Sequence of chain 1.A:
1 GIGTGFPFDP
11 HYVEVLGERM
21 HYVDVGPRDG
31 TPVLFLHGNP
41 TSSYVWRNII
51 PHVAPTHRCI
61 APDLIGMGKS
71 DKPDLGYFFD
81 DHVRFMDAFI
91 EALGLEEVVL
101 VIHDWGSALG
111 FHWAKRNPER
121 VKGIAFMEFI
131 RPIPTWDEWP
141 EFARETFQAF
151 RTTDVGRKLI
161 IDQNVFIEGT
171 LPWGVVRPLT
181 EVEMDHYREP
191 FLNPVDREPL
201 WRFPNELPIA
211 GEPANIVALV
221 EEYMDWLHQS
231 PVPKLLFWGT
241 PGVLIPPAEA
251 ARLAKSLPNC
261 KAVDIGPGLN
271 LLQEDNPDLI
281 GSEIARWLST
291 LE

This small molecule binds to this protein.
Small molecule (SMILES): CN(C)c1ccc2c(-c3cc(C(=O)NCCOCCOCCCCCCCl)ccc3C(=O)O)c3ccc(=[N+](C)C)cc-3oc2c1

Binding-site contacts:
Ligand atom C15 contacts residue ASN270 of chain 1.A at 3.8 Å.
Ligand atom C34 contacts residue LEU159 of chain 1.A at 3.7 Å (hydrophobic).
Ligand atom C13 contacts residue ALA143 of chain 1.A at 3.6 Å (hydrophobic).
Ligand atom C19 contacts residue ASN270 of chain 1.A at 3.9 Å.
Ligand atom C16 contacts residue ASN270 of chain 1.A at 3.7 Å.
Ligand atom C contacts residue ALA149 of chain 1.A at 3.8 Å (hydrophobic).
Ligand atom O contacts residue PHE147 of chain 1.A at 3.3 Å.
Ligand atom C15 contacts residue GLY174 of chain 1.A at 3.9 Å.
Ligand atom C18 contacts residue ASN270 of chain 1.A at 3.6 Å.
Ligand atom O1 contacts residue THR170 of chain 1.A at 3.7 Å.
Ligand atom C4 contacts residue THR146 of chain 1.A at 3.6 Å.
Ligand atom N1 contacts residue THR146 of chain 1.A at 3.8 Å.
Ligand atom C33 contacts residue LEU159 of chain 1.A at 3.8 Å (hydrophobic).
Ligand atom O5 contacts residue LEU159 of chain 1.A at 3.4 Å.
Ligand atom C22 contacts residue TRP173 of chain 1.A at 3.5 Å (hydrophobic).
Ligand atom C28 contacts residue VAL165 of chain 1.A at 3.8 Å (hydrophobic).
Ligand atom O2 contacts residue THR146 of chain 1.A at 3.6 Å.
Ligand atom C29 contacts residue VAL165 of chain 1.A at 3.6 Å (hydrophobic).
Ligand atom C19 contacts residue ASP104 of chain 1.A at 2.3 Å.
Ligand atom C29 contacts residue GLN163 of chain 1.A at 3.9 Å.
Ligand atom C30 contacts residue VAL165 of chain 1.A at 3.7 Å (hydrophobic).
Ligand atom O contacts residue THR170 of chain 1.A at 3.7 Å.
Ligand atom C12 contacts residue TRP173 of chain 1.A at 3.8 Å (hydrophobic).
Ligand atom O contacts residue ALA143 of chain 1.A at 3.7 Å.
Ligand atom C18 contacts residue ASN39 of chain 1.A at 3.9 Å.
Ligand atom C10 contacts residue THR170 of chain 1.A at 3.9 Å.
Ligand atom C3 contacts residue THR146 of chain 1.A at 3.7 Å.
Ligand atom O2 contacts residue GLY169 of chain 1.A at 3.6 Å.
Ligand atom C contacts residue GLU145 of chain 1.A at 3.8 Å.
Ligand atom O2 contacts residue THR170 of chain 1.A at 2.7 Å (h-bond).
Ligand atom C21 contacts residue TRP173 of chain 1.A at 3.5 Å (hydrophobic).
Ligand atom C14 contacts residue GLY174 of chain 1.A at 3.8 Å.
Ligand atom C19 contacts residue LEU244 of chain 1.A at 3.8 Å (hydrophobic).
Ligand atom C32 contacts residue GLN163 of chain 1.A at 3.7 Å.
Ligand atom C16 contacts residue THR170 of chain 1.A at 3.8 Å.
Ligand atom C10 contacts residue THR146 of chain 1.A at 3.7 Å.
Ligand atom C18 contacts residue ASP104 of chain 1.A at 3.0 Å.
Ligand atom C17 contacts residue ASN270 of chain 1.A at 3.5 Å.
Ligand atom C20 contacts residue ASP104 of chain 1.A at 1.4 Å.
Ligand atom C15 contacts residue THR170 of chain 1.A at 3.8 Å.